A small-molecule ligand and the protein it binds are described below.
Small molecule (SMILES): CC(=O)N[C@H]1[C@H](O[C@H]2[C@H](O)[C@@H](NC(C)=O)CO[C@@H]2CO)O[C@H](CO)[C@@H](O)[C@@H]1O

Binding-site contacts:
Ligand atom C5 contacts residue ASN188 of chain 49.E at 3.6 Å.
Ligand atom N2 contacts residue ASN188 of chain 49.E at 3.1 Å (h-bond).
Ligand atom O6 contacts residue ASN188 of chain 49.E at 4.5 Å.
Ligand atom C7 contacts residue ASN188 of chain 49.E at 3.9 Å.
Ligand atom O7 contacts residue ASN188 of chain 49.E at 4.2 Å.
Ligand atom C1 contacts residue ASN188 of chain 49.E at 1.4 Å.
Ligand atom C2 contacts residue ASN188 of chain 49.E at 2.6 Å.
Ligand atom O5 contacts residue ASN188 of chain 49.E at 2.3 Å (h-bond).
Ligand atom C4 contacts residue ASN188 of chain 49.E at 4.2 Å.
Ligand atom C3 contacts residue ASN188 of chain 49.E at 3.9 Å.

Sequence of chain 49.E:
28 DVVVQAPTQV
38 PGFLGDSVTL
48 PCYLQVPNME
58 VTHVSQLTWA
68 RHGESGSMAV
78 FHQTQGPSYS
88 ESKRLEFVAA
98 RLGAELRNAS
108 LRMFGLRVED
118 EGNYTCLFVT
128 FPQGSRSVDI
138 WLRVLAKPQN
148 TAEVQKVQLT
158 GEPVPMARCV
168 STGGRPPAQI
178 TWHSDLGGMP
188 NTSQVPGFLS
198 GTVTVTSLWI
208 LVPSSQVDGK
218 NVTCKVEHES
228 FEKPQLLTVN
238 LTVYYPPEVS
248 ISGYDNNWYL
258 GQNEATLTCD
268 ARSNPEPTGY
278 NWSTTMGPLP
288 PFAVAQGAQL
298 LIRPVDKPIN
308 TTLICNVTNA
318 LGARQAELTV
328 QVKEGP